Sequence of chain 2.B:
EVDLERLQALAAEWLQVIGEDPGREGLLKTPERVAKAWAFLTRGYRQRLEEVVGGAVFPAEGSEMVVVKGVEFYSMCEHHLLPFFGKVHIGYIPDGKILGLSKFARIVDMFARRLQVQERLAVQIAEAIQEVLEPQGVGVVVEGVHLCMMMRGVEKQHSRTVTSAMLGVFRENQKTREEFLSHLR

Sequence of chain 2.C:
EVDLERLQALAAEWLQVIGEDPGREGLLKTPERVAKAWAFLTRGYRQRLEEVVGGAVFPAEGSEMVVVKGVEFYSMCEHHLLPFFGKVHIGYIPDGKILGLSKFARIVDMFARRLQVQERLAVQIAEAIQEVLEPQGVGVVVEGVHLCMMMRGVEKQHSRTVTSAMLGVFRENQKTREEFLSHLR

Binding-site contacts:
Ligand atom PG contacts residue SER133 of chain 2.C at 3.4 Å.
Ligand atom N2 contacts residue LEU130 of chain 2.C at 3.0 Å (h-bond).
Ligand atom O3' contacts residue GLY131 of chain 2.C at 3.4 Å.
Ligand atom O6 contacts residue VAL148 of chain 2.B at 3.1 Å.
Ligand atom O3A contacts residue ARG64 of chain 1.D at 3.3 Å.
Ligand atom O1B contacts residue HIS111 of chain 2.B at 2.7 Å (h-bond).
Ligand atom C3' contacts residue SER133 of chain 2.C at 3.0 Å.
Ligand atom O6 contacts residue HIS177 of chain 2.B at 3.3 Å.
Ligand atom O3G contacts residue SER133 of chain 2.C at 2.6 Å (h-bond).
Ligand atom O4' contacts residue HIS110 of chain 2.B at 2.8 Å (h-bond).
Ligand atom C1' contacts residue HIS110 of chain 2.B at 3.5 Å.
Ligand atom O8 contacts residue CYS179 of chain 2.B at 3.2 Å (h-bond).
Ligand atom O2G contacts residue ARG183 of chain 2.B at 2.8 Å (salt-bridge).
Ligand atom N9 contacts residue HIS110 of chain 2.B at 3.1 Å (h-bond).
Ligand atom C2 contacts residue LEU132 of chain 2.C at 3.4 Å (hydrophobic).
Ligand atom O1G contacts residue ARG183 of chain 2.B at 2.8 Å (salt-bridge).
Ligand atom O6 contacts residue GLN149 of chain 2.B at 2.6 Å (h-bond).
Ligand atom O3' contacts residue LYS134 of chain 2.C at 3.3 Å.
Ligand atom C4 contacts residue HIS110 of chain 2.B at 3.5 Å.
Ligand atom N2 contacts residue GLU150 of chain 2.B at 2.6 Å (salt-bridge).
Ligand atom C2 contacts residue GLU150 of chain 2.B at 3.5 Å.
Ligand atom C8 contacts residue HIS110 of chain 2.B at 3.2 Å.
Ligand atom O3G contacts residue LYS134 of chain 2.C at 2.9 Å (salt-bridge).
Ligand atom C2' contacts residue SER133 of chain 2.C at 3.5 Å.
Ligand atom C1' contacts residue GLY131 of chain 2.C at 3.4 Å.
Ligand atom O8 contacts residue ZN1 of chain 2.I at 2.0 Å.
Ligand atom C8 contacts residue ZN1 of chain 2.I at 3.1 Å.
Ligand atom O1A contacts residue ARG64 of chain 1.D at 2.9 Å (salt-bridge).
Ligand atom O8 contacts residue HIS111 of chain 2.B at 3.2 Å (h-bond).
Ligand atom O1G contacts residue SER133 of chain 2.C at 3.1 Å (h-bond).
Ligand atom O1B contacts residue ARG183 of chain 2.B at 3.3 Å (salt-bridge).
Ligand atom N1 contacts residue GLU150 of chain 2.B at 2.8 Å (salt-bridge).
Ligand atom O8 contacts residue HIS110 of chain 2.B at 3.5 Å (h-bond).
Ligand atom O3B contacts residue LYS134 of chain 2.C at 3.1 Å (salt-bridge).
Ligand atom O3' contacts residue SER133 of chain 2.C at 2.5 Å (h-bond).
Ligand atom O2G contacts residue ARG137 of chain 2.C at 2.9 Å (salt-bridge).
Ligand atom O2A contacts residue LYS134 of chain 2.C at 3.1 Å (salt-bridge).
Ligand atom N3 contacts residue GLY131 of chain 2.C at 3.5 Å.
Ligand atom O3G contacts residue ARG137 of chain 2.C at 2.7 Å (salt-bridge).
Ligand atom N3 contacts residue LEU132 of chain 2.C at 3.1 Å (h-bond).

Sequence of chain 1.D:
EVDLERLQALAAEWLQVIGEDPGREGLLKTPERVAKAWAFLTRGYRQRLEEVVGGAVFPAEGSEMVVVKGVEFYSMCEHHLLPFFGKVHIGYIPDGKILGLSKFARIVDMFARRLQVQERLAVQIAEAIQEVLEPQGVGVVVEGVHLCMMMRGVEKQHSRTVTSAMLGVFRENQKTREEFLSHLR

A protein and the small-molecule ligand that binds it are described below.
Small molecule (SMILES): Nc1nc2c([nH]c(=O)n2[C@H]2C[C@H](O)[C@@H](CO[P](=O)(O)O[P](=O)(O)OP(=O)(O)O)O2)c(=O)[nH]1